Sequence of chain 1.A:
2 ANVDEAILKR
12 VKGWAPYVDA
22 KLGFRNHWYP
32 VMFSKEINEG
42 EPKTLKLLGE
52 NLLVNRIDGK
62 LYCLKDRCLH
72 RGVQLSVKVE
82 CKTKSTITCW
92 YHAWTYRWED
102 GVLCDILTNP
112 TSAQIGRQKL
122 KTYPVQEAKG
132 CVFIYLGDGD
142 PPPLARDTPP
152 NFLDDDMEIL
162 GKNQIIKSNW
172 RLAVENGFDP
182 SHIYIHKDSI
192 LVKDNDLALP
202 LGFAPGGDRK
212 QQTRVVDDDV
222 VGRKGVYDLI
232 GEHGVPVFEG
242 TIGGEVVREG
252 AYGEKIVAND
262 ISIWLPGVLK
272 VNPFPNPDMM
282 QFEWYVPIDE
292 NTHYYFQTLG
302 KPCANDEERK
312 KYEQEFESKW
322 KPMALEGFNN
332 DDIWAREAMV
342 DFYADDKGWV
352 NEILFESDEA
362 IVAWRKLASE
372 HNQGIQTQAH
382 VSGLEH

Binding-site contacts:
Ligand atom OA3 contacts residue GLU284 of chain 1.A at 3.9 Å.
Ligand atom CA5 contacts residue VAL272 of chain 1.A at 3.8 Å (hydrophobic).
Ligand atom CA3 contacts residue ASP333 of chain 1.A at 3.6 Å.
Ligand atom OA2 contacts residue HIS187 of chain 1.A at 3.4 Å (h-bond).
Ligand atom CA5 contacts residue ASN330 of chain 1.A at 3.9 Å.
Ligand atom CB1 contacts residue PHE329 of chain 1.A at 4.0 Å (hydrophobic).
Ligand atom CA2 contacts residue PHE329 of chain 1.A at 3.9 Å (hydrophobic).
Ligand atom OA3 contacts residue FE21 of chain 1.C at 2.6 Å.
Ligand atom CA4 contacts residue ASN330 of chain 1.A at 3.1 Å.
Ligand atom OA3 contacts residue ASP333 of chain 1.A at 2.8 Å (salt-bridge).
Ligand atom CB6 contacts residue PHE275 of chain 1.A at 3.5 Å (hydrophobic).
Ligand atom CB4 contacts residue ILE184 of chain 1.A at 3.6 Å (hydrophobic).
Ligand atom OA3 contacts residue HIS183 of chain 1.A at 4.0 Å.
Ligand atom CB6 contacts residue PHE329 of chain 1.A at 3.5 Å (hydrophobic).
Ligand atom CA6 contacts residue PHE275 of chain 1.A at 3.8 Å (hydrophobic).
Ligand atom CA3 contacts residue FE21 of chain 1.C at 3.3 Å.
Ligand atom CB4 contacts residue ALA259 of chain 1.A at 4.0 Å (hydrophobic).
Ligand atom CA3 contacts residue ASN330 of chain 1.A at 3.3 Å.
Ligand atom CA6 contacts residue VAL272 of chain 1.A at 3.5 Å (hydrophobic).
Ligand atom CA1 contacts residue PHE329 of chain 1.A at 3.7 Å (hydrophobic).
Ligand atom OB2 contacts residue GLY178 of chain 1.A at 3.4 Å (h-bond).
Ligand atom OA3 contacts residue ASN330 of chain 1.A at 3.4 Å (h-bond).
Ligand atom CB5 contacts residue LEU200 of chain 1.A at 3.9 Å (hydrophobic).
Ligand atom OA2 contacts residue HIS183 of chain 1.A at 2.9 Å (h-bond).
Ligand atom OA2 contacts residue ASP333 of chain 1.A at 4.0 Å.
Ligand atom CA4 contacts residue GLU284 of chain 1.A at 3.6 Å.
Ligand atom CB3 contacts residue ILE262 of chain 1.A at 3.8 Å (hydrophobic).
Ligand atom CA3 contacts residue GLU284 of chain 1.A at 4.0 Å.
Ligand atom CA2 contacts residue FE21 of chain 1.C at 3.0 Å.
Ligand atom OB2 contacts residue HIS183 of chain 1.A at 3.8 Å.
Ligand atom CB5 contacts residue ALA259 of chain 1.A at 4.1 Å (hydrophobic).
Ligand atom CA5 contacts residue PHE275 of chain 1.A at 4.1 Å (hydrophobic).
Ligand atom CA1 contacts residue VAL272 of chain 1.A at 4.1 Å (hydrophobic).
Ligand atom OA2 contacts residue FE21 of chain 1.C at 2.0 Å.
Ligand atom OB2 contacts residue VAL272 of chain 1.A at 4.1 Å.
Ligand atom CA5 contacts residue GLN282 of chain 1.A at 3.7 Å.
Ligand atom CA4 contacts residue GLN282 of chain 1.A at 3.8 Å.
Ligand atom CA6 contacts residue PHE329 of chain 1.A at 4.1 Å (hydrophobic).
Ligand atom CA2 contacts residue HIS187 of chain 1.A at 4.1 Å.
Ligand atom CB5 contacts residue ILE184 of chain 1.A at 4.2 Å (hydrophobic).

A protein and the small-molecule ligand that binds it are described below.
Small molecule (SMILES): Oc1ccccc1-c1cccc(O)c1O